Sequence of chain 1.C:
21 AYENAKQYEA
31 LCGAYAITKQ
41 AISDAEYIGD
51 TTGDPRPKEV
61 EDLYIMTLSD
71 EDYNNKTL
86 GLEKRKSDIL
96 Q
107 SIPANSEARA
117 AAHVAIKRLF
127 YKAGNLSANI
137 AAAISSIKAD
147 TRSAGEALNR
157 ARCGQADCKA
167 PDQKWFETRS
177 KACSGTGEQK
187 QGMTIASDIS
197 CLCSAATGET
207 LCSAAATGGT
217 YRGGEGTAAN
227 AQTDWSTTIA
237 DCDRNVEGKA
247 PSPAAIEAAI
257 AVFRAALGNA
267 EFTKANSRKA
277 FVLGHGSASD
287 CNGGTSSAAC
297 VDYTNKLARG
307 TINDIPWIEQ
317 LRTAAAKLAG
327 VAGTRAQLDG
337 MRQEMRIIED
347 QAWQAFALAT

Binding-site contacts:
Ligand atom C2 contacts residue THR203 of chain 1.C at 3.9 Å.
Ligand atom C4 contacts residue SER292 of chain 1.C at 3.9 Å.
Ligand atom C1 contacts residue SER293 of chain 1.C at 4.2 Å.
Ligand atom C3 contacts residue THR203 of chain 1.C at 4.0 Å.
Ligand atom C6 contacts residue SER292 of chain 1.C at 4.1 Å.
Ligand atom O5 contacts residue HIS281 of chain 1.C at 4.4 Å.
Ligand atom O5 contacts residue SER292 of chain 1.C at 2.3 Å (h-bond).
Ligand atom O5 contacts residue THR203 of chain 1.C at 4.3 Å.
Ligand atom O2 contacts residue THR203 of chain 1.C at 3.7 Å.
Ligand atom C6 contacts residue ALA21 of chain 1.C at 3.7 Å (hydrophobic).
Ligand atom C6 contacts residue GLY204 of chain 1.C at 4.5 Å.
Ligand atom C2 contacts residue SER292 of chain 1.C at 2.8 Å.
Ligand atom C5 contacts residue THR203 of chain 1.C at 4.2 Å.
Ligand atom C5 contacts residue GLU23 of chain 1.C at 4.1 Å.
Ligand atom C5 contacts residue SER292 of chain 1.C at 3.0 Å.
Ligand atom C3 contacts residue SER292 of chain 1.C at 3.6 Å.
Ligand atom C1 contacts residue HIS281 of chain 1.C at 4.3 Å.
Ligand atom O6 contacts residue GLY204 of chain 1.C at 3.5 Å.
Ligand atom O5 contacts residue GLU23 of chain 1.C at 3.3 Å (salt-bridge).
Ligand atom O2 contacts residue SER292 of chain 1.C at 3.2 Å (h-bond).
Ligand atom C1 contacts residue GLU23 of chain 1.C at 4.3 Å.
Ligand atom O6 contacts residue THR203 of chain 1.C at 4.4 Å.
Ligand atom O2 contacts residue SER293 of chain 1.C at 4.0 Å.
Ligand atom C2 contacts residue GLC1 of chain 1.N at 3.8 Å.
Ligand atom C6 contacts residue GLU23 of chain 1.C at 3.8 Å.
Ligand atom C5 contacts residue GLY204 of chain 1.C at 4.4 Å.
Ligand atom C6 contacts residue GLU205 of chain 1.C at 3.9 Å.
Ligand atom C1 contacts residue THR203 of chain 1.C at 3.4 Å.
Ligand atom C1 contacts residue SER292 of chain 1.C at 1.5 Å.
Ligand atom O2 contacts residue GLC1 of chain 1.N at 3.1 Å (h-bond).
Ligand atom O6 contacts residue GLU205 of chain 1.C at 2.8 Å (salt-bridge).
Ligand atom O2 contacts residue THR291 of chain 1.C at 4.2 Å.
Ligand atom O5 contacts residue LEU207 of chain 1.C at 4.2 Å.

A small-molecule ligand and the protein it binds are described below.
Small molecule (SMILES): OC[C@H]1O[C@H](O)[C@H](O)[C@@H](O)[C@@H]1O